Sequence of chain 1.C:
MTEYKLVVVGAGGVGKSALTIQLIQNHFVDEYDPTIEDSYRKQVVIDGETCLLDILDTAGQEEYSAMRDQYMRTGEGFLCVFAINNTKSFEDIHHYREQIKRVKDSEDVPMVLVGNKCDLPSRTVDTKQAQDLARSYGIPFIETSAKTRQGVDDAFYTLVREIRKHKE

This small molecule binds to this protein.
Small molecule (SMILES): Nc1nc2c(ncn2[C@@H]2O[C@H](CO[P](=O)(O)O[P](=O)(O)NP(=O)(O)O)[C@@H](O)[C@H]2O)c(=O)[nH]1

Binding-site contacts:
Ligand atom N7 contacts residue ASN117 of chain 1.C at 3.2 Å (h-bond).
Ligand atom O2G contacts residue GLY61 of chain 1.C at 3.0 Å (h-bond).
Ligand atom C3' contacts residue GLU32 of chain 1.C at 3.5 Å.
Ligand atom O3A contacts residue GLY16 of chain 1.C at 3.4 Å (h-bond).
Ligand atom N7 contacts residue ALA19 of chain 1.C at 3.7 Å.
Ligand atom O1G contacts residue PRO35 of chain 1.C at 3.3 Å.
Ligand atom O6 contacts residue SER146 of chain 1.C at 3.4 Å.
Ligand atom N2 contacts residue LEU121 of chain 1.C at 3.5 Å.
Ligand atom C2 contacts residue ASP120 of chain 1.C at 3.3 Å.
Ligand atom O3G contacts residue THR36 of chain 1.C at 2.8 Å (h-bond).
Ligand atom PG contacts residue MG1 of chain 1.H at 3.4 Å.
Ligand atom O2A contacts residue SER18 of chain 1.C at 3.3 Å (h-bond).
Ligand atom C6 contacts residue ASP120 of chain 1.C at 3.6 Å.
Ligand atom N9 contacts residue LYS118 of chain 1.C at 3.5 Å.
Ligand atom O2B contacts residue GLY16 of chain 1.C at 3.2 Å (h-bond).
Ligand atom O6 contacts residue ASN117 of chain 1.C at 3.6 Å.
Ligand atom C8 contacts residue ALA19 of chain 1.C at 3.5 Å (hydrophobic).
Ligand atom O2' contacts residue PHE29 of chain 1.C at 3.6 Å.
Ligand atom O1B contacts residue MG1 of chain 1.H at 2.3 Å.
Ligand atom O4' contacts residue LYS118 of chain 1.C at 3.4 Å (salt-bridge).
Ligand atom N1 contacts residue ASP120 of chain 1.C at 2.9 Å (salt-bridge).
Ligand atom O2G contacts residue LYS17 of chain 1.C at 2.6 Å (salt-bridge).
Ligand atom O2' contacts residue VAL30 of chain 1.C at 3.3 Å (h-bond).
Ligand atom O6 contacts residue LYS118 of chain 1.C at 3.5 Å.
Ligand atom O6 contacts residue LYS148 of chain 1.C at 3.4 Å (salt-bridge).
Ligand atom C4 contacts residue LYS118 of chain 1.C at 3.6 Å.
Ligand atom PB contacts residue MG1 of chain 1.H at 3.5 Å.
Ligand atom O2' contacts residue ASP31 of chain 1.C at 3.6 Å (salt-bridge).
Ligand atom O2A contacts residue ALA19 of chain 1.C at 2.7 Å (h-bond).
Ligand atom O1G contacts residue THR36 of chain 1.C at 3.6 Å (h-bond).
Ligand atom N2 contacts residue ASP120 of chain 1.C at 2.6 Å (salt-bridge).
Ligand atom O6 contacts residue ALA147 of chain 1.C at 2.7 Å (h-bond).
Ligand atom O1B contacts residue SER18 of chain 1.C at 3.0 Å (h-bond).
Ligand atom O2B contacts residue LYS17 of chain 1.C at 2.8 Å (salt-bridge).
Ligand atom O2A contacts residue GLY16 of chain 1.C at 3.5 Å.
Ligand atom O6 contacts residue ASP120 of chain 1.C at 3.4 Å (salt-bridge).
Ligand atom N3B contacts residue GLY14 of chain 1.C at 3.3 Å (h-bond).
Ligand atom C6 contacts residue LYS118 of chain 1.C at 3.4 Å.
Ligand atom C5 contacts residue LYS118 of chain 1.C at 3.5 Å.
Ligand atom O3G contacts residue MG1 of chain 1.H at 2.0 Å.